Sequence of chain 2.B:
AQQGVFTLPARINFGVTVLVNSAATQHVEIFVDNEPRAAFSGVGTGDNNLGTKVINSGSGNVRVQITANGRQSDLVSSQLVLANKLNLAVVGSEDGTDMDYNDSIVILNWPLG

The protein below binds the small molecule below.
Small molecule (SMILES): CO[C@@H]1O[C@@H](C)[C@@H](O)[C@@H](O)[C@@H]1O

Sequence of chain 2.A:
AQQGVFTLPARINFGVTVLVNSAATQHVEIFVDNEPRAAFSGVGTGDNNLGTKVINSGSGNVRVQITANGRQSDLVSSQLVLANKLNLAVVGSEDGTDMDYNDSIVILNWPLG

Binding-site contacts:
Ligand atom C1 contacts residue ASP95 of chain 2.B at 3.7 Å.
Ligand atom C6 contacts residue ALA23 of chain 2.B at 3.6 Å (hydrophobic).
Ligand atom C6 contacts residue GLY113 of chain 2.A at 3.7 Å.
Ligand atom O5 contacts residue ALA23 of chain 2.B at 3.0 Å (h-bond).
Ligand atom O2 contacts residue ASP95 of chain 2.B at 2.6 Å (salt-bridge).
Ligand atom C2 contacts residue CA1 of chain 2.G at 3.8 Å.
Ligand atom C4 contacts residue ASP98 of chain 2.B at 3.9 Å.
Ligand atom C4 contacts residue CA1 of chain 2.G at 3.4 Å.
Ligand atom C1 contacts residue SER22 of chain 2.B at 3.4 Å.
Ligand atom O2 contacts residue ASP103 of chain 2.B at 3.2 Å (salt-bridge).
Ligand atom O3 contacts residue ASP100 of chain 2.B at 2.9 Å (salt-bridge).
Ligand atom O4 contacts residue GLY113 of chain 2.A at 2.6 Å (h-bond).
Ligand atom C1 contacts residue ALA23 of chain 2.B at 4.0 Å (hydrophobic).
Ligand atom O4 contacts residue ASP103 of chain 2.B at 3.8 Å.
Ligand atom O3 contacts residue ASP103 of chain 2.B at 3.0 Å (salt-bridge).
Ligand atom O2 contacts residue GLY96 of chain 2.B at 4.0 Å.
Ligand atom C3 contacts residue ASP103 of chain 2.B at 3.7 Å.
Ligand atom C5 contacts residue ALA23 of chain 2.B at 3.9 Å (hydrophobic).
Ligand atom O4 contacts residue SER22 of chain 2.B at 3.4 Å.
Ligand atom C5 contacts residue GLY113 of chain 2.A at 4.1 Å.
Ligand atom C2 contacts residue CA1 of chain 2.F at 3.3 Å.
Ligand atom C2 contacts residue ASP95 of chain 2.B at 3.4 Å.
Ligand atom O2 contacts residue CA1 of chain 2.F at 2.5 Å.
Ligand atom C2 contacts residue ASP103 of chain 2.B at 3.3 Å.
Ligand atom C2 contacts residue SER22 of chain 2.B at 3.6 Å.
Ligand atom O2 contacts residue GLU94 of chain 2.B at 3.4 Å (salt-bridge).
Ligand atom O3 contacts residue CA1 of chain 2.F at 2.5 Å.
Ligand atom O5 contacts residue SER22 of chain 2.B at 3.5 Å (h-bond).
Ligand atom O2 contacts residue ASP98 of chain 2.B at 3.7 Å.
Ligand atom C3 contacts residue ASP98 of chain 2.B at 3.2 Å.
Ligand atom O4 contacts residue ASP100 of chain 2.B at 4.2 Å.
Ligand atom O1 contacts residue ASP95 of chain 2.B at 4.2 Å.
Ligand atom O4 contacts residue CA1 of chain 2.G at 2.5 Å.
Ligand atom O3 contacts residue ASP98 of chain 2.B at 2.5 Å (salt-bridge).
Ligand atom O4 contacts residue ASN21 of chain 2.B at 3.0 Å (h-bond).
Ligand atom C4 contacts residue GLY113 of chain 2.A at 3.4 Å.
Ligand atom C3 contacts residue CA1 of chain 2.G at 3.4 Å.
Ligand atom O3 contacts residue CA1 of chain 2.G at 2.5 Å.
Ligand atom C6 contacts residue THR45 of chain 2.B at 3.9 Å.
Ligand atom C3 contacts residue CA1 of chain 2.F at 3.4 Å.